Sequence of chain 1.B:
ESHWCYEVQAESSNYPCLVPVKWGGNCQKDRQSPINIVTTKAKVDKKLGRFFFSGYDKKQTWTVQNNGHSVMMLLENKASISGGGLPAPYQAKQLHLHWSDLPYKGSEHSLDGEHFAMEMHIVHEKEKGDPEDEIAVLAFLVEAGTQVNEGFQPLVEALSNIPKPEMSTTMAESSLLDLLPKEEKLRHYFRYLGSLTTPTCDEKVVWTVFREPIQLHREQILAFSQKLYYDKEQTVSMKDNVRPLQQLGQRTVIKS

Binding-site contacts:
Ligand atom C15 contacts residue ASN69 of chain 1.B at 3.4 Å.
Ligand atom O10 contacts residue TRP218 of chain 1.B at 3.5 Å.
Ligand atom N8 contacts residue HIS123 of chain 1.B at 3.0 Å (h-bond).
Ligand atom O9 contacts residue VAL148 of chain 1.B at 3.5 Å.
Ligand atom N8 contacts residue HIS100 of chain 1.B at 3.2 Å (h-bond).
Ligand atom C2 contacts residue HIS98 of chain 1.B at 3.2 Å.
Ligand atom C5 contacts residue VAL125 of chain 1.B at 4.0 Å (hydrophobic).
Ligand atom C1 contacts residue HIS98 of chain 1.B at 3.9 Å.
Ligand atom CL1 contacts residue LEU207 of chain 1.B at 3.6 Å.
Ligand atom C1 contacts residue THR209 of chain 1.B at 3.4 Å.
Ligand atom S7 contacts residue ZN1 of chain 1.G at 3.0 Å.
Ligand atom C5 contacts residue GLN96 of chain 1.B at 4.1 Å.
Ligand atom C6 contacts residue HIS98 of chain 1.B at 3.3 Å.
Ligand atom N8 contacts residue HIS98 of chain 1.B at 2.7 Å (h-bond).
Ligand atom C4 contacts residue GLN96 of chain 1.B at 3.4 Å.
Ligand atom N8 contacts residue ZN1 of chain 1.G at 1.6 Å.
Ligand atom O9 contacts residue VAL125 of chain 1.B at 3.8 Å.
Ligand atom S14 contacts residue HIS71 of chain 1.B at 4.0 Å.
Ligand atom O9 contacts residue HIS123 of chain 1.B at 3.3 Å (h-bond).
Ligand atom O9 contacts residue HIS98 of chain 1.B at 3.5 Å.
Ligand atom O10 contacts residue THR208 of chain 1.B at 2.9 Å (h-bond).
Ligand atom C2 contacts residue ZN1 of chain 1.G at 4.0 Å.
Ligand atom N8 contacts residue GLU110 of chain 1.B at 4.0 Å.
Ligand atom S7 contacts residue HIS98 of chain 1.B at 3.5 Å.
Ligand atom S14 contacts residue ASN69 of chain 1.B at 3.4 Å (h-bond).
Ligand atom S7 contacts residue HIS123 of chain 1.B at 3.8 Å.
Ligand atom O10 contacts residue LEU207 of chain 1.B at 3.5 Å.
Ligand atom CL1 contacts residue VAL148 of chain 1.B at 3.9 Å.
Ligand atom C13 contacts residue THR209 of chain 1.B at 3.6 Å.
Ligand atom C3 contacts residue GLN96 of chain 1.B at 3.2 Å.
Ligand atom N17 contacts residue ASN69 of chain 1.B at 3.2 Å (h-bond).
Ligand atom O9 contacts residue TRP218 of chain 1.B at 3.5 Å.
Ligand atom O9 contacts residue ZN1 of chain 1.G at 3.3 Å.
Ligand atom N8 contacts residue THR208 of chain 1.B at 3.1 Å (h-bond).
Ligand atom N16 contacts residue THR209 of chain 1.B at 3.8 Å.
Ligand atom C2 contacts residue THR209 of chain 1.B at 3.5 Å.
Ligand atom CL1 contacts residue VAL125 of chain 1.B at 3.6 Å.
Ligand atom C1 contacts residue GLN96 of chain 1.B at 3.8 Å.
Ligand atom S14 contacts residue THR209 of chain 1.B at 4.0 Å.
Ligand atom C12 contacts residue THR209 of chain 1.B at 3.5 Å.

A protein and the small-molecule ligand that binds it are described below.
Small molecule (SMILES): Nc1nc(-c2ccc(Cl)c(S(N)(=O)=O)c2)cs1